Binding-site contacts:
Ligand atom OD1 contacts residue EDO1 of chain 1.T at 3.8 Å.
Ligand atom CG contacts residue THR321 of chain 1.B at 4.0 Å.
Ligand atom C contacts residue ARG260 of chain 1.B at 3.4 Å.
Ligand atom OD1 contacts residue EDO1 of chain 1.IA at 4.2 Å.
Ligand atom ND2 contacts residue EDO1 of chain 1.T at 4.3 Å.
Ligand atom CG contacts residue EDO1 of chain 1.T at 3.6 Å.
Ligand atom CA contacts residue EDO1 of chain 1.T at 3.7 Å.
Ligand atom ND2 contacts residue THR321 of chain 1.B at 3.7 Å.
Ligand atom OD1 contacts residue THR321 of chain 1.B at 3.5 Å.
Ligand atom CA contacts residue GLN292 of chain 1.B at 3.6 Å.
Ligand atom ND2 contacts residue GLU323 of chain 1.B at 2.4 Å (salt-bridge).
Ligand atom ND2 contacts residue VAL322 of chain 1.B at 4.2 Å.
Ligand atom CB contacts residue EDO1 of chain 1.T at 3.3 Å.
Ligand atom OD1 contacts residue VAL322 of chain 1.B at 2.8 Å (h-bond).
Ligand atom OXT contacts residue ARG260 of chain 1.D at 3.5 Å (salt-bridge).
Ligand atom CB contacts residue EDO1 of chain 1.IA at 4.3 Å.
Ligand atom O contacts residue GLN292 of chain 1.B at 3.6 Å (h-bond).
Ligand atom C contacts residue GLN292 of chain 1.B at 3.7 Å.
Ligand atom N contacts residue CYS293 of chain 1.B at 2.8 Å (h-bond).
Ligand atom N contacts residue GLN292 of chain 1.B at 3.7 Å.
Ligand atom ND2 contacts residue EDO1 of chain 1.IA at 3.8 Å.
Ligand atom OXT contacts residue ARG260 of chain 1.B at 3.5 Å (salt-bridge).
Ligand atom OXT contacts residue EDO1 of chain 1.IA at 2.6 Å (h-bond).
Ligand atom O contacts residue ARG260 of chain 1.B at 2.6 Å (salt-bridge).
Ligand atom CG contacts residue GLU323 of chain 1.B at 3.4 Å.
Ligand atom OD1 contacts residue GLU323 of chain 1.B at 3.5 Å (salt-bridge).
Ligand atom C contacts residue EDO1 of chain 1.IA at 3.5 Å.
Ligand atom N contacts residue THR291 of chain 1.B at 3.0 Å (h-bond).
Ligand atom O contacts residue EDO1 of chain 1.IA at 3.8 Å.
Ligand atom OXT contacts residue VAL322 of chain 1.B at 4.3 Å.
Ligand atom CA contacts residue CYS293 of chain 1.B at 3.5 Å (hydrophobic).
Ligand atom CG contacts residue VAL322 of chain 1.B at 3.8 Å (hydrophobic).
Ligand atom CA contacts residue THR291 of chain 1.B at 4.3 Å.
Ligand atom O contacts residue THR291 of chain 1.B at 3.6 Å (h-bond).
Ligand atom ND2 contacts residue THR182 of chain 1.B at 3.0 Å (h-bond).
Ligand atom O contacts residue VAL322 of chain 1.B at 3.6 Å.
Ligand atom N contacts residue EDO1 of chain 1.T at 3.0 Å (h-bond).
Ligand atom C contacts residue VAL322 of chain 1.B at 4.1 Å (hydrophobic).
Ligand atom CG contacts residue EDO1 of chain 1.IA at 4.0 Å.
Ligand atom CG contacts residue THR182 of chain 1.B at 4.1 Å.

A protein and the small-molecule ligand that binds it are described below.
Small molecule (SMILES): NC(=O)C[C@H](N)C(=O)O

Sequence of chain 1.D:
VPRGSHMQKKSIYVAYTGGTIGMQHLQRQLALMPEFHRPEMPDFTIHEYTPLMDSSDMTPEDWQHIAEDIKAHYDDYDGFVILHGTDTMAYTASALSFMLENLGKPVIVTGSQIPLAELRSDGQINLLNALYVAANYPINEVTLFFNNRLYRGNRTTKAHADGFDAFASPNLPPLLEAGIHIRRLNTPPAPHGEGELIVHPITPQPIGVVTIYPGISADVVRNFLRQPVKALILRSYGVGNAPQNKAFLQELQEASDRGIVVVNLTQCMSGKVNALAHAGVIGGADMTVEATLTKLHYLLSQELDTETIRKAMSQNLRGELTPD

Sequence of chain 1.B:
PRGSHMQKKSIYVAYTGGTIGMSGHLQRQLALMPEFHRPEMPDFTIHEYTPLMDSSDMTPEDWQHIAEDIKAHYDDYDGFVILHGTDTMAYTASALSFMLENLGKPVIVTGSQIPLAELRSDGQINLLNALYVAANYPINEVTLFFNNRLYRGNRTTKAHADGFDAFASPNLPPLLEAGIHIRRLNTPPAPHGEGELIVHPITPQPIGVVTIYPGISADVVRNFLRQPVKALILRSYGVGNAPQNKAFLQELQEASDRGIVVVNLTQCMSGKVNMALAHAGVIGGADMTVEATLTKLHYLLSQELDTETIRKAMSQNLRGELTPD